Binding-site contacts:
Ligand atom C1 contacts residue ASN265 of chain 1.G at 1.4 Å.
Ligand atom O5 contacts residue ASN265 of chain 1.G at 2.3 Å (h-bond).
Ligand atom N2 contacts residue ASN265 of chain 1.G at 2.9 Å (h-bond).
Ligand atom C8 contacts residue GLN263 of chain 1.G at 4.1 Å.
Ligand atom O6 contacts residue ARG412 of chain 1.G at 3.1 Å (salt-bridge).
Ligand atom O6 contacts residue ASN265 of chain 1.G at 4.3 Å.
Ligand atom C8 contacts residue VAL302 of chain 1.G at 4.2 Å (hydrophobic).
Ligand atom C5 contacts residue ASN265 of chain 1.G at 3.6 Å.
Ligand atom O5 contacts residue VAL414 of chain 1.G at 4.0 Å.
Ligand atom C6 contacts residue ARG412 of chain 1.G at 4.4 Å.
Ligand atom C1 contacts residue VAL414 of chain 1.G at 4.0 Å (hydrophobic).
Ligand atom C2 contacts residue ASN265 of chain 1.G at 2.4 Å.
Ligand atom C3 contacts residue ASN265 of chain 1.G at 3.7 Å.
Ligand atom O7 contacts residue ASN265 of chain 1.G at 4.3 Å.
Ligand atom C4 contacts residue ASN265 of chain 1.G at 4.2 Å.
Ligand atom C8 contacts residue SER303 of chain 1.G at 3.7 Å.
Ligand atom C7 contacts residue ASN265 of chain 1.G at 3.8 Å.
Ligand atom O5 contacts residue ARG412 of chain 1.G at 3.8 Å.

A protein and the small-molecule ligand that binds it are described below.
Small molecule (SMILES): CC(=O)N[C@H]1[C@H](O[C@H]2[C@H](O)[C@@H](NC(C)=O)CO[C@@H]2CO)O[C@H](CO)[C@@H](O)[C@@H]1O

Sequence of chain 1.G:
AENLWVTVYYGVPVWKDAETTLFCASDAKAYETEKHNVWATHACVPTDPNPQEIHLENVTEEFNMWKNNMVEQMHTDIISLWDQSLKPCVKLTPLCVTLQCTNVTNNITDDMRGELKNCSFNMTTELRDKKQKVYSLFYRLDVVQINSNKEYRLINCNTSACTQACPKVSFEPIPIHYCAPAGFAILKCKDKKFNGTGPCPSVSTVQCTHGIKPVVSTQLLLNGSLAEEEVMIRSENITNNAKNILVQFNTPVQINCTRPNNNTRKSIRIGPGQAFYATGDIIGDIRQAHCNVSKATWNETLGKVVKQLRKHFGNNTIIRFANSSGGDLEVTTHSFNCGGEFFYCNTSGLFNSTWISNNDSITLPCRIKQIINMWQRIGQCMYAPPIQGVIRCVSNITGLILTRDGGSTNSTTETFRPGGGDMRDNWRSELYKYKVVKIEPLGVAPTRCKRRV